Binding-site contacts:
Ligand atom O5 contacts residue ASN32 of chain 1.E at 2.5 Å (h-bond).
Ligand atom N2 contacts residue ASN32 of chain 1.E at 2.9 Å (h-bond).
Ligand atom C5 contacts residue ASN32 of chain 1.E at 3.7 Å.
Ligand atom O7 contacts residue ASN32 of chain 1.E at 2.9 Å (h-bond).
Ligand atom C2 contacts residue ASN32 of chain 1.E at 2.4 Å.
Ligand atom O6 contacts residue THR34 of chain 1.E at 3.8 Å.
Ligand atom O5 contacts residue THR312 of chain 1.E at 4.3 Å.
Ligand atom C4 contacts residue ASN32 of chain 1.E at 4.3 Å.
Ligand atom O5 contacts residue ALA33 of chain 1.E at 4.0 Å.
Ligand atom C8 contacts residue ASN32 of chain 1.E at 4.3 Å.
Ligand atom C7 contacts residue ASN32 of chain 1.E at 3.1 Å.
Ligand atom C1 contacts residue ASN32 of chain 1.E at 1.5 Å.
Ligand atom C3 contacts residue ASN32 of chain 1.E at 3.8 Å.
Ligand atom C6 contacts residue THR34 of chain 1.E at 4.1 Å.

Sequence of chain 1.E:
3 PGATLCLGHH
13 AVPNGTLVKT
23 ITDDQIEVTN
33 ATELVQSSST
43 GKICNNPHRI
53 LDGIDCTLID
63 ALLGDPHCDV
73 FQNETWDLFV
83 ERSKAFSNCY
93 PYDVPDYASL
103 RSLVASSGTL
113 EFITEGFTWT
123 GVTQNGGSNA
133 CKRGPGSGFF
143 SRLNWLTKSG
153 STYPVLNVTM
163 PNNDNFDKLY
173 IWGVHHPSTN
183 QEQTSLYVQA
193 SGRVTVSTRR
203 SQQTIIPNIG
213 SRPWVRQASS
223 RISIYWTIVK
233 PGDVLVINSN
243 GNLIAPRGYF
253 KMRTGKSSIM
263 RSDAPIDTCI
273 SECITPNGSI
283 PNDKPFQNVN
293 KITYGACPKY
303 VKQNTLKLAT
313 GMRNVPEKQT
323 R

This protein binds this small molecule.
Small molecule (SMILES): CC(=O)N[C@@H]1[C@@H](O)[C@H](O)[C@@H](CO)O[C@H]1O